Sequence of chain 1.B:
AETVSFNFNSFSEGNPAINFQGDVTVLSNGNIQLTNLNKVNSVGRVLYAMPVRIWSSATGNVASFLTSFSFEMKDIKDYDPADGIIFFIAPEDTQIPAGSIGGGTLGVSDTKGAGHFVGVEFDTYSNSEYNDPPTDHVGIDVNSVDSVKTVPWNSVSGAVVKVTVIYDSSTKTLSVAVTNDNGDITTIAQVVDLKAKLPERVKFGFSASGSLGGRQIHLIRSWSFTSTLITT

Binding-site contacts:
Ligand atom C1 contacts residue SER211 of chain 1.B at 4.1 Å.
Ligand atom O4 contacts residue GLY214 of chain 1.B at 3.9 Å.
Ligand atom O3 contacts residue ASP83 of chain 1.B at 2.6 Å (salt-bridge).
Ligand atom C3 contacts residue ASP83 of chain 1.B at 3.5 Å.
Ligand atom O19 contacts residue ASP80 of chain 1.B at 3.1 Å (salt-bridge).
Ligand atom O5 contacts residue SER211 of chain 1.B at 3.3 Å (h-bond).
Ligand atom O2 contacts residue GLU129 of chain 1.B at 3.9 Å.
Ligand atom C6 contacts residue TYR125 of chain 1.B at 3.7 Å (hydrophobic).
Ligand atom O3 contacts residue GLY104 of chain 1.B at 3.1 Å (h-bond).
Ligand atom C15 contacts residue ASP80 of chain 1.B at 3.6 Å.
Ligand atom C6 contacts residue GLY214 of chain 1.B at 3.7 Å.
Ligand atom C4 contacts residue ASP83 of chain 1.B at 3.4 Å.
Ligand atom O6 contacts residue TYR125 of chain 1.B at 3.7 Å.
Ligand atom N4 contacts residue GLY213 of chain 1.B at 3.4 Å.
Ligand atom C19 contacts residue ASP80 of chain 1.B at 3.8 Å.
Ligand atom O3 contacts residue GLY103 of chain 1.B at 3.7 Å.
Ligand atom C6 contacts residue GLY213 of chain 1.B at 4.1 Å.
Ligand atom O4 contacts residue ALA82 of chain 1.B at 3.9 Å.
Ligand atom O3 contacts residue ASN127 of chain 1.B at 2.9 Å (h-bond).
Ligand atom O6 contacts residue ASP80 of chain 1.B at 2.8 Å (salt-bridge).
Ligand atom C4 contacts residue TYR125 of chain 1.B at 3.7 Å (hydrophobic).
Ligand atom C15 contacts residue GLY213 of chain 1.B at 3.5 Å.
Ligand atom O4 contacts residue SER211 of chain 1.B at 2.7 Å (h-bond).
Ligand atom O15 contacts residue ASP78 of chain 1.B at 4.1 Å.
Ligand atom O2 contacts residue ASN127 of chain 1.B at 3.6 Å (h-bond).
Ligand atom C2 contacts residue ASN127 of chain 1.B at 4.2 Å.
Ligand atom C4 contacts residue ALA82 of chain 1.B at 4.3 Å (hydrophobic).
Ligand atom C4 contacts residue SER211 of chain 1.B at 3.7 Å.
Ligand atom C6 contacts residue ASP80 of chain 1.B at 3.8 Å.
Ligand atom O4 contacts residue ASP83 of chain 1.B at 2.7 Å (salt-bridge).
Ligand atom C14 contacts residue ASP80 of chain 1.B at 3.3 Å.
Ligand atom C5 contacts residue TYR125 of chain 1.B at 3.6 Å (hydrophobic).
Ligand atom C3 contacts residue ASN127 of chain 1.B at 3.5 Å.
Ligand atom C2 contacts residue SER211 of chain 1.B at 4.0 Å.
Ligand atom C3 contacts residue TYR125 of chain 1.B at 3.6 Å (hydrophobic).
Ligand atom C18 contacts residue ASP80 of chain 1.B at 3.3 Å.
Ligand atom C6 contacts residue SER211 of chain 1.B at 3.8 Å.
Ligand atom O3 contacts residue TYR125 of chain 1.B at 3.9 Å.
Ligand atom N5 contacts residue GLY213 of chain 1.B at 4.2 Å.
Ligand atom C5 contacts residue SER211 of chain 1.B at 3.7 Å.

This small molecule binds to this protein.
Small molecule (SMILES): O=C(CCC(=O)N[C@@H]1O[C@H](CO)[C@H](O)[C@H](O)[C@H]1O)NCc1cn([C@H]2CO[C@H]3[C@@H]2OC[C@@H]3n2cc(CNC(=O)CCC(=O)N[C@@H]3O[C@H](CO)[C@H](O)[C@H](O)[C@H]3O)nn2)nn1